The protein below binds the small molecule below.
Small molecule (SMILES): O=c1[nH]cnc2nc[nH]c12

Sequence of chain 1.A:
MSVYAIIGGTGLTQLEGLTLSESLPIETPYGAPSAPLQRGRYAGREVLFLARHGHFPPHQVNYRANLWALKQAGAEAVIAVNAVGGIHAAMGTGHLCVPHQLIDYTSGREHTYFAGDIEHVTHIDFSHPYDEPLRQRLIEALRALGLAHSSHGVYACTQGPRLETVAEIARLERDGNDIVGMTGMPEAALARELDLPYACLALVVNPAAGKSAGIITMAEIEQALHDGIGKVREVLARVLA

Binding-site contacts:
Ligand atom C2 contacts residue GLU181 of chain 1.A at 3.0 Å.
Ligand atom N9 contacts residue ALA100 of chain 1.A at 3.4 Å (h-bond).
Ligand atom C5 contacts residue GLY102 of chain 1.A at 3.6 Å.
Ligand atom C2 contacts residue THR175 of chain 1.A at 3.9 Å.
Ligand atom C5 contacts residue ASN223 of chain 1.A at 3.7 Å.
Ligand atom C2 contacts residue MET199 of chain 1.A at 3.8 Å (hydrophobic).
Ligand atom O6 contacts residue GLU181 of chain 1.A at 4.0 Å.
Ligand atom N1 contacts residue GLU181 of chain 1.A at 2.5 Å (salt-bridge).
Ligand atom N1 contacts residue LEU180 of chain 1.A at 3.4 Å.
Ligand atom N3 contacts residue GLY198 of chain 1.A at 3.3 Å.
Ligand atom N1 contacts residue VAL197 of chain 1.A at 3.8 Å.
Ligand atom C2 contacts residue VAL197 of chain 1.A at 3.6 Å (hydrophobic).
Ligand atom C8 contacts residue VAL222 of chain 1.A at 3.7 Å (hydrophobic).
Ligand atom C2 contacts residue LEU180 of chain 1.A at 3.8 Å (hydrophobic).
Ligand atom C4 contacts residue GLY198 of chain 1.A at 3.9 Å.
Ligand atom N3 contacts residue MET199 of chain 1.A at 3.5 Å.
Ligand atom C6 contacts residue VAL197 of chain 1.A at 3.8 Å (hydrophobic).
Ligand atom O6 contacts residue GLY102 of chain 1.A at 3.8 Å.
Ligand atom C6 contacts residue GLY102 of chain 1.A at 3.9 Å.
Ligand atom C6 contacts residue GLU181 of chain 1.A at 3.7 Å.
Ligand atom C4 contacts residue LEU180 of chain 1.A at 4.0 Å (hydrophobic).
Ligand atom C4 contacts residue MET199 of chain 1.A at 4.0 Å (hydrophobic).
Ligand atom N9 contacts residue VAL197 of chain 1.A at 4.1 Å.
Ligand atom C8 contacts residue ALA100 of chain 1.A at 3.6 Å (hydrophobic).
Ligand atom N7 contacts residue VAL101 of chain 1.A at 3.5 Å.
Ligand atom O6 contacts residue LEU180 of chain 1.A at 3.6 Å.
Ligand atom C8 contacts residue ASN223 of chain 1.A at 3.7 Å.
Ligand atom C5 contacts residue LEU180 of chain 1.A at 3.6 Å (hydrophobic).
Ligand atom N7 contacts residue VAL222 of chain 1.A at 4.0 Å.
Ligand atom C8 contacts residue GLY102 of chain 1.A at 4.0 Å.
Ligand atom O6 contacts residue ASN223 of chain 1.A at 3.0 Å (h-bond).
Ligand atom N3 contacts residue VAL197 of chain 1.A at 3.4 Å (h-bond).
Ligand atom C8 contacts residue VAL101 of chain 1.A at 3.7 Å (hydrophobic).
Ligand atom N7 contacts residue GLY102 of chain 1.A at 3.5 Å (h-bond).
Ligand atom C5 contacts residue VAL101 of chain 1.A at 4.0 Å (hydrophobic).
Ligand atom C4 contacts residue VAL197 of chain 1.A at 3.5 Å (hydrophobic).
Ligand atom N7 contacts residue ASN223 of chain 1.A at 2.8 Å (h-bond).
Ligand atom C2 contacts residue GLY198 of chain 1.A at 4.0 Å.
Ligand atom C6 contacts residue LEU180 of chain 1.A at 3.3 Å (hydrophobic).
Ligand atom C5 contacts residue VAL197 of chain 1.A at 3.6 Å (hydrophobic).